This protein binds this small molecule.
Small molecule (SMILES): CC[C@H](C)[C@H](NC(=O)[C@@H](N)CC(=O)O)C(=O)N[C@@H](CC(N)=O)C(=O)N[C@@H](Cc1ccccc1)C(=O)N[C@@H](CO)C(=O)N[C@@H](CO)C(=O)N[C@H](C=O)CC(C)C

Sequence of chain 3.T:
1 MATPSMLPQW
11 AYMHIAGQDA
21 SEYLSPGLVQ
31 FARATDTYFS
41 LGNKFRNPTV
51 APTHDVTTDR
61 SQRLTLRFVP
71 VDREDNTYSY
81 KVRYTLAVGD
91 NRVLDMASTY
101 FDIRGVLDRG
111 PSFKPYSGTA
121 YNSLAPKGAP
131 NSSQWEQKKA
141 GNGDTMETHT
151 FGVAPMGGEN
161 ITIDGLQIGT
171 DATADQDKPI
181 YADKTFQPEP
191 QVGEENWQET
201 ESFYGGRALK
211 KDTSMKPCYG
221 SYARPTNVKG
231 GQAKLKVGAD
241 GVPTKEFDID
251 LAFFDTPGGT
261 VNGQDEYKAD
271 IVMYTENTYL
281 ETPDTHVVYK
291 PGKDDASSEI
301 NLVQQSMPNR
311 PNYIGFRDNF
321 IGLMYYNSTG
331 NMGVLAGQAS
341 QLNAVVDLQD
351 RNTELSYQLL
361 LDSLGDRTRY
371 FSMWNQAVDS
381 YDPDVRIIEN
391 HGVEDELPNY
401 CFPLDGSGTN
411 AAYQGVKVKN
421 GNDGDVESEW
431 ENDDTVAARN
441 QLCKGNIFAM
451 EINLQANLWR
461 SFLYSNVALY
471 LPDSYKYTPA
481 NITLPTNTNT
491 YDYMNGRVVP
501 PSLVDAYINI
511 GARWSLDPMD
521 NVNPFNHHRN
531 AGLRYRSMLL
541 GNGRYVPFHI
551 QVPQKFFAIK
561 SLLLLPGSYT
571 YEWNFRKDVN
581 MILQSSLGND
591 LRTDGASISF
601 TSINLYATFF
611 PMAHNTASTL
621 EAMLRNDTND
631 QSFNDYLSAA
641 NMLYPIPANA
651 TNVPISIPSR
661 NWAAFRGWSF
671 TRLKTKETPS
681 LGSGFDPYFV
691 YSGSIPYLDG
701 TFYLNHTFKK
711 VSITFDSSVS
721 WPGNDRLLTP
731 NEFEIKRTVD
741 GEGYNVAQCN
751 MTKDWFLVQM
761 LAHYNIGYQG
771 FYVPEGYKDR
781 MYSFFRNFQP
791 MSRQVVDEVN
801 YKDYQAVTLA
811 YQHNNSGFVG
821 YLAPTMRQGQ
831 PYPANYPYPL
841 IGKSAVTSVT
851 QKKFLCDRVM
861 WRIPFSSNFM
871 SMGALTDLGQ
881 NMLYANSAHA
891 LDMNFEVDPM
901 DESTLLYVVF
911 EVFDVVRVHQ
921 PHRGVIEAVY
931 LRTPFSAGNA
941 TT

Binding-site contacts:
Ligand atom O contacts residue TYR636 of chain 3.T at 3.1 Å (h-bond).
Ligand atom N contacts residue PHE45 of chain 3.U at 3.4 Å (h-bond).
Ligand atom CB contacts residue GLY42 of chain 3.U at 3.7 Å.
Ligand atom O contacts residue ASN47 of chain 3.U at 3.3 Å (h-bond).
Ligand atom N contacts residue ARG46 of chain 3.U at 3.5 Å (salt-bridge).
Ligand atom CB contacts residue GLY42 of chain 3.U at 3.5 Å.
Ligand atom OD2 contacts residue PRO864 of chain 3.T at 3.7 Å.
Ligand atom OD2 contacts residue SER871 of chain 3.T at 3.2 Å (h-bond).
Ligand atom CA contacts residue ASN47 of chain 3.U at 3.8 Å.
Ligand atom C contacts residue GLU911 of chain 3.T at 3.3 Å.
Ligand atom CZ contacts residue ASN634 of chain 3.T at 3.8 Å.
Ligand atom CG1 contacts residue GLU911 of chain 3.T at 3.7 Å.
Ligand atom CA contacts residue GLU911 of chain 3.T at 3.8 Å.
Ligand atom OD1 contacts residue ARG862 of chain 3.T at 3.1 Å.
Ligand atom O contacts residue GLY42 of chain 3.U at 2.9 Å (h-bond).
Ligand atom CE1 contacts residue ASN634 of chain 3.T at 3.4 Å.
Ligand atom N contacts residue ASN47 of chain 3.U at 3.8 Å.
Ligand atom CG2 contacts residue TYR636 of chain 3.T at 3.4 Å (hydrophobic).
Ligand atom O contacts residue ARG46 of chain 3.U at 3.5 Å (salt-bridge).
Ligand atom O contacts residue ARG666 of chain 3.T at 3.1 Å (salt-bridge).
Ligand atom CA contacts residue GLY42 of chain 3.U at 3.6 Å.
Ligand atom CD1 contacts residue SER21 of chain 3.U at 3.6 Å.
Ligand atom O contacts residue GLU911 of chain 3.T at 3.1 Å (salt-bridge).
Ligand atom CD1 contacts residue ALA20 of chain 3.U at 3.7 Å (hydrophobic).
Ligand atom N contacts residue SER871 of chain 3.T at 3.5 Å (h-bond).
Ligand atom ND2 contacts residue ARG666 of chain 3.T at 3.4 Å (salt-bridge).
Ligand atom N contacts residue TYR636 of chain 3.T at 3.8 Å.
Ligand atom CD1 contacts residue LEU637 of chain 3.T at 3.7 Å (hydrophobic).
Ligand atom N contacts residue GLY42 of chain 3.U at 3.2 Å (h-bond).
Ligand atom OD1 contacts residue ALA874 of chain 3.T at 3.7 Å.
Ligand atom CD1 contacts residue ASN634 of chain 3.T at 3.6 Å.
Ligand atom C contacts residue GLY42 of chain 3.U at 3.5 Å.
Ligand atom O contacts residue TYR636 of chain 3.T at 3.5 Å (h-bond).
Ligand atom CB contacts residue PHE45 of chain 3.U at 3.3 Å (hydrophobic).
Ligand atom CA contacts residue TYR636 of chain 3.T at 3.7 Å (hydrophobic).
Ligand atom CG2 contacts residue LEU637 of chain 3.T at 3.8 Å (hydrophobic).
Ligand atom CD1 contacts residue ARG33 of chain 3.U at 3.8 Å.
Ligand atom CA contacts residue PHE45 of chain 3.U at 3.6 Å (hydrophobic).
Ligand atom OD1 contacts residue ALA762 of chain 3.T at 3.5 Å.
Ligand atom CZ contacts residue PHE633 of chain 3.T at 3.7 Å (hydrophobic).

Sequence of chain 3.U:
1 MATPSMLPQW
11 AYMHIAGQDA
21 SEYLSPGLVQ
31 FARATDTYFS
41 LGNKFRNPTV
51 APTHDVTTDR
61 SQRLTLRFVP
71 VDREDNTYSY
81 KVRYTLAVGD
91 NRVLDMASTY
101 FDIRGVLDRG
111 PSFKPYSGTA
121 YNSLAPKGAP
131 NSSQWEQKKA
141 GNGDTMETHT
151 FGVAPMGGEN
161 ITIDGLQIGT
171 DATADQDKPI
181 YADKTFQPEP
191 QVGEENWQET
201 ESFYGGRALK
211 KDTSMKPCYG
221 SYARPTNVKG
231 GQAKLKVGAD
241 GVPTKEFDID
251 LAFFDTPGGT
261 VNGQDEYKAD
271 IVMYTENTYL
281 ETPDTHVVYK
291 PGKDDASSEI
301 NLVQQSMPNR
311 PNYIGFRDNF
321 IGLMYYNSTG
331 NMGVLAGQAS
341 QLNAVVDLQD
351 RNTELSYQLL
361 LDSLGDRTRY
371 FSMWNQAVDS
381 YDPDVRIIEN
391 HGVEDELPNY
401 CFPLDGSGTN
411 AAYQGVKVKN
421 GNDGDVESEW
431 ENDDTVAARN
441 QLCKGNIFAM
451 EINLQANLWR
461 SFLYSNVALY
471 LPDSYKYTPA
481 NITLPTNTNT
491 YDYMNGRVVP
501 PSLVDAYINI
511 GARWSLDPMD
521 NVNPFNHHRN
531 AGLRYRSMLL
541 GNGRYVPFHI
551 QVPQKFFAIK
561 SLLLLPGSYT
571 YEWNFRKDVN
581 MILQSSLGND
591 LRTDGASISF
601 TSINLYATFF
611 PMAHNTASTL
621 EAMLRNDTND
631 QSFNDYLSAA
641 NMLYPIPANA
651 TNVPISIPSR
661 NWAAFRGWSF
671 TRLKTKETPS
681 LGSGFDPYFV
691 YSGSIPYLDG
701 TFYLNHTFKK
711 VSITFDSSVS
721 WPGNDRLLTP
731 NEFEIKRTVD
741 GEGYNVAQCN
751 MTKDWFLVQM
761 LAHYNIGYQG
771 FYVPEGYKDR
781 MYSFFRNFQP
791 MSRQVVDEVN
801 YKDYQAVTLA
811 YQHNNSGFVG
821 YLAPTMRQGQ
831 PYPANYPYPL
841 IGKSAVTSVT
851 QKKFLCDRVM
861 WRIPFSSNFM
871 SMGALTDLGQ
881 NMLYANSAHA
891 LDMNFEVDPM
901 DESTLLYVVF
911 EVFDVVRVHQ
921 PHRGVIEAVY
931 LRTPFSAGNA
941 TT